Sequence of chain 1.A:
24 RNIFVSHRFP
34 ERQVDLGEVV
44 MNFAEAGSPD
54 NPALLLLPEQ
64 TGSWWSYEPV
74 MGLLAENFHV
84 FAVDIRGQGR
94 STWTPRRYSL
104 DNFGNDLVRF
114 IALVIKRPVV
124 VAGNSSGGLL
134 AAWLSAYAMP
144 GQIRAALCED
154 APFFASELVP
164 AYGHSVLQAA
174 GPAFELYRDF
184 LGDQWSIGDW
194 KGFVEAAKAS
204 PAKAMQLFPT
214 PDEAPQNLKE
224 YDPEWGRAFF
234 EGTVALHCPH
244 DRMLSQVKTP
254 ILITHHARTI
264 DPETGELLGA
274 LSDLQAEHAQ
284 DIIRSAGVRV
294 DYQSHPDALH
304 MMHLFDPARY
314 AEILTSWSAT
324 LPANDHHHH

A small-molecule ligand and the protein it binds are described below.
Small molecule (SMILES): C[C@H]1CCCC(=O)CCCC=Cc2cc(O)cc(O)c2C(=O)N1

Binding-site contacts:
Ligand atom C16 contacts residue SER128 of chain 1.A at 3.8 Å.
Ligand atom C06 contacts residue HIS303 of chain 1.A at 3.2 Å.
Ligand atom C15 contacts residue PHE177 of chain 1.A at 3.6 Å (hydrophobic).
Ligand atom C01 contacts residue SER128 of chain 1.A at 2.7 Å.
Ligand atom C11 contacts residue HIS303 of chain 1.A at 3.6 Å.
Ligand atom C19 contacts residue GLN63 of chain 1.A at 3.0 Å.
Ligand atom C09 contacts residue LEU210 of chain 1.A at 3.8 Å (hydrophobic).
Ligand atom C05 contacts residue PHE211 of chain 1.A at 3.9 Å (hydrophobic).
Ligand atom C16 contacts residue GLN63 of chain 1.A at 3.6 Å.
Ligand atom C12A contacts residue SER128 of chain 1.A at 3.5 Å.
Ligand atom C13 contacts residue ALA173 of chain 1.A at 3.4 Å (hydrophobic).
Ligand atom C12 contacts residue SER128 of chain 1.A at 3.7 Å.
Ligand atom C14 contacts residue SER159 of chain 1.A at 3.7 Å.
Ligand atom O16 contacts residue GLN63 of chain 1.A at 3.0 Å (h-bond).
Ligand atom C14 contacts residue PHE177 of chain 1.A at 3.7 Å (hydrophobic).
Ligand atom O01 contacts residue SER128 of chain 1.A at 2.7 Å (h-bond).
Ligand atom C11 contacts residue SER128 of chain 1.A at 3.8 Å.
Ligand atom C01 contacts residue GLN63 of chain 1.A at 3.8 Å.
Ligand atom C08 contacts residue PHE211 of chain 1.A at 3.9 Å (hydrophobic).
Ligand atom O14 contacts residue SER159 of chain 1.A at 2.9 Å.
Ligand atom N2 contacts residue SER128 of chain 1.A at 3.6 Å (h-bond).
Ligand atom O07 contacts residue LEU210 of chain 1.A at 3.3 Å (h-bond).
Ligand atom O01 contacts residue SER129 of chain 1.A at 3.4 Å (h-bond).
Ligand atom C15 contacts residue PHE232 of chain 1.A at 3.7 Å (hydrophobic).
Ligand atom C15 contacts residue SER159 of chain 1.A at 3.8 Å.
Ligand atom C14 contacts residue PRO155 of chain 1.A at 3.8 Å (hydrophobic).
Ligand atom O16 contacts residue SER129 of chain 1.A at 3.1 Å (h-bond).
Ligand atom C19 contacts residue THR64 of chain 1.A at 3.7 Å.
Ligand atom C10 contacts residue GLY272 of chain 1.A at 3.1 Å.
Ligand atom C16A contacts residue SER128 of chain 1.A at 3.0 Å.
Ligand atom C09 contacts residue GLY272 of chain 1.A at 3.8 Å.
Ligand atom O01 contacts residue GLN63 of chain 1.A at 3.0 Å (h-bond).
Ligand atom C10 contacts residue ALA273 of chain 1.A at 3.7 Å (hydrophobic).
Ligand atom C13 contacts residue PHE177 of chain 1.A at 3.9 Å (hydrophobic).
Ligand atom C15 contacts residue PRO155 of chain 1.A at 3.9 Å (hydrophobic).
Ligand atom C08 contacts residue LEU210 of chain 1.A at 3.7 Å (hydrophobic).
Ligand atom O14 contacts residue PHE177 of chain 1.A at 3.8 Å.
Ligand atom C03 contacts residue GLN63 of chain 1.A at 3.3 Å.
Ligand atom C16 contacts residue PHE177 of chain 1.A at 3.7 Å (hydrophobic).
Ligand atom C04 contacts residue HIS303 of chain 1.A at 4.0 Å.